Sequence of chain 1.J:
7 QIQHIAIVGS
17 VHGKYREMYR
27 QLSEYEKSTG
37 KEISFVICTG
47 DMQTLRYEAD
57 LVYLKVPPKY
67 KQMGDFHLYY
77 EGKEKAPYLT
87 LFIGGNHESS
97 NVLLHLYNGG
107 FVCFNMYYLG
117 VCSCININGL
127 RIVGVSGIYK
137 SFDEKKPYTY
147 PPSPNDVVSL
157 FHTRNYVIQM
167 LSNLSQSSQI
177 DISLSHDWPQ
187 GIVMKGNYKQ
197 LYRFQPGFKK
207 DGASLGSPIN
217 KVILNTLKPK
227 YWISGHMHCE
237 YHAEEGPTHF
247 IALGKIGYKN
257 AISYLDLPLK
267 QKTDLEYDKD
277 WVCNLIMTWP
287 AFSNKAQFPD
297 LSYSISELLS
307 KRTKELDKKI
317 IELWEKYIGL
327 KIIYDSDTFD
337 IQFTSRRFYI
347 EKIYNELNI

This small molecule binds to this protein.
Small molecule (SMILES): Nc1ncnc2c1ncn2[C@H]1C[C@H](O)[C@@H](COP(=O)(O)O)O1

Binding-site contacts:
Ligand atom N3 contacts residue GLN49 of chain 1.J at 3.7 Å.
Ligand atom OP1 contacts residue G461 of chain 1.L at 3.4 Å (h-bond).
Ligand atom C4 contacts residue HIS93 of chain 1.J at 3.7 Å.
Ligand atom C8 contacts residue TYR66 of chain 1.J at 3.9 Å (hydrophobic).
Ligand atom N6 contacts residue LYS251 of chain 1.J at 2.9 Å (salt-bridge).
Ligand atom O3' contacts residue G461 of chain 1.L at 2.7 Å (h-bond).
Ligand atom C5 contacts residue HIS18 of chain 1.J at 3.6 Å.
Ligand atom C6 contacts residue HIS18 of chain 1.J at 3.3 Å.
Ligand atom N9 contacts residue G461 of chain 1.L at 3.5 Å (h-bond).
Ligand atom C2' contacts residue G461 of chain 1.L at 1.4 Å.
Ligand atom O3' contacts residue HIS93 of chain 1.J at 3.6 Å (h-bond).
Ligand atom N7 contacts residue TYR66 of chain 1.J at 3.5 Å.
Ligand atom N6 contacts residue TYR66 of chain 1.J at 3.5 Å.
Ligand atom C3' contacts residue HIS93 of chain 1.J at 3.9 Å.
Ligand atom C1' contacts residue G461 of chain 1.L at 2.5 Å.
Ligand atom N9 contacts residue HIS18 of chain 1.J at 3.9 Å.
Ligand atom N9 contacts residue HIS93 of chain 1.J at 3.4 Å.
Ligand atom C2' contacts residue HIS93 of chain 1.J at 2.9 Å.
Ligand atom C5 contacts residue LYS251 of chain 1.J at 3.4 Å.
Ligand atom C5' contacts residue TYR66 of chain 1.J at 3.7 Å (hydrophobic).
Ligand atom N7 contacts residue LYS251 of chain 1.J at 3.2 Å (salt-bridge).
Ligand atom O4' contacts residue PRO63 of chain 1.J at 3.5 Å.
Ligand atom C3' contacts residue G461 of chain 1.L at 2.5 Å.
Ligand atom C4 contacts residue HIS18 of chain 1.J at 3.3 Å.
Ligand atom C5 contacts residue TYR66 of chain 1.J at 3.4 Å (hydrophobic).
Ligand atom C2 contacts residue TYR66 of chain 1.J at 4.0 Å (hydrophobic).
Ligand atom C2 contacts residue GLN49 of chain 1.J at 3.1 Å.
Ligand atom C4' contacts residue PRO63 of chain 1.J at 4.0 Å (hydrophobic).
Ligand atom C4' contacts residue G461 of chain 1.L at 3.6 Å.
Ligand atom N1 contacts residue TYR66 of chain 1.J at 3.6 Å.
Ligand atom C6 contacts residue LYS251 of chain 1.J at 3.4 Å.
Ligand atom N3 contacts residue HIS93 of chain 1.J at 3.4 Å (h-bond).
Ligand atom C1' contacts residue HIS93 of chain 1.J at 2.5 Å.
Ligand atom C4 contacts residue TYR66 of chain 1.J at 3.9 Å (hydrophobic).
Ligand atom N3 contacts residue HIS18 of chain 1.J at 3.1 Å.
Ligand atom C6 contacts residue TYR66 of chain 1.J at 3.4 Å (hydrophobic).
Ligand atom O4' contacts residue HIS93 of chain 1.J at 3.5 Å.
Ligand atom N1 contacts residue HIS18 of chain 1.J at 2.8 Å.
Ligand atom O4' contacts residue G461 of chain 1.L at 3.5 Å (h-bond).
Ligand atom C2 contacts residue HIS18 of chain 1.J at 2.7 Å.